Binding-site contacts:
Ligand atom N2 contacts residue SER745 of chain 1.A at 2.9 Å (h-bond).
Ligand atom C7 contacts residue LYS484 of chain 1.A at 3.9 Å.
Ligand atom C12 contacts residue PHE486 of chain 1.A at 3.9 Å (hydrophobic).
Ligand atom C11 contacts residue SER720 of chain 1.D at 3.8 Å.
Ligand atom C4 contacts residue LYS721 of chain 1.D at 3.8 Å.
Ligand atom C10 contacts residue SER720 of chain 1.D at 3.8 Å.
Ligand atom C1 contacts residue PRO485 of chain 1.A at 3.6 Å (hydrophobic).
Ligand atom O3 contacts residue LYS754 of chain 1.A at 3.8 Å.
Ligand atom S2 contacts residue LYS754 of chain 1.A at 3.8 Å.
Ligand atom O2 contacts residue SER488 of chain 1.A at 2.6 Å (h-bond).
Ligand atom C2 contacts residue PRO485 of chain 1.A at 3.9 Å (hydrophobic).
Ligand atom C7 contacts residue ILE472 of chain 1.D at 3.7 Å (hydrophobic).
Ligand atom O2 contacts residue PRO485 of chain 1.A at 3.6 Å.
Ligand atom N3 contacts residue SER720 of chain 1.D at 3.5 Å (h-bond).
Ligand atom O3 contacts residue SER488 of chain 1.A at 3.7 Å.
Ligand atom O1 contacts residue SER488 of chain 1.A at 3.0 Å (h-bond).
Ligand atom C11 contacts residue MET487 of chain 1.A at 3.9 Å (hydrophobic).
Ligand atom C3 contacts residue GLY722 of chain 1.D at 3.9 Å.
Ligand atom C4 contacts residue GLY722 of chain 1.D at 3.1 Å.
Ligand atom CL contacts residue LEU750 of chain 1.A at 3.3 Å.
Ligand atom C14 contacts residue SER745 of chain 1.A at 3.3 Å.
Ligand atom O3 contacts residue MET487 of chain 1.A at 3.9 Å.
Ligand atom N2 contacts residue SER720 of chain 1.D at 3.7 Å.
Ligand atom C11 contacts residue PHE486 of chain 1.A at 3.9 Å (hydrophobic).
Ligand atom O2 contacts residue MET487 of chain 1.A at 3.2 Å.
Ligand atom O4 contacts residue LEU750 of chain 1.A at 3.7 Å.
Ligand atom C5 contacts residue ILE472 of chain 1.D at 3.7 Å (hydrophobic).
Ligand atom C10 contacts residue SER745 of chain 1.A at 3.5 Å.
Ligand atom C7 contacts residue LEU742 of chain 1.A at 3.3 Å (hydrophobic).
Ligand atom C8 contacts residue PRO485 of chain 1.A at 3.8 Å (hydrophobic).
Ligand atom S1 contacts residue SER488 of chain 1.A at 3.2 Å (h-bond).
Ligand atom C12 contacts residue SER720 of chain 1.D at 3.9 Å.
Ligand atom O4 contacts residue LYS754 of chain 1.A at 3.1 Å.
Ligand atom C9 contacts residue SER720 of chain 1.D at 3.9 Å.
Ligand atom C14 contacts residue SER720 of chain 1.D at 3.9 Å.
Ligand atom N1 contacts residue PRO485 of chain 1.A at 3.1 Å (h-bond).
Ligand atom C6 contacts residue SER745 of chain 1.A at 3.7 Å.
Ligand atom C3 contacts residue PRO485 of chain 1.D at 3.9 Å (hydrophobic).
Ligand atom CL contacts residue ASP751 of chain 1.A at 3.0 Å.
Ligand atom C5 contacts residue LEU742 of chain 1.A at 3.8 Å (hydrophobic).

Sequence of chain 1.D:
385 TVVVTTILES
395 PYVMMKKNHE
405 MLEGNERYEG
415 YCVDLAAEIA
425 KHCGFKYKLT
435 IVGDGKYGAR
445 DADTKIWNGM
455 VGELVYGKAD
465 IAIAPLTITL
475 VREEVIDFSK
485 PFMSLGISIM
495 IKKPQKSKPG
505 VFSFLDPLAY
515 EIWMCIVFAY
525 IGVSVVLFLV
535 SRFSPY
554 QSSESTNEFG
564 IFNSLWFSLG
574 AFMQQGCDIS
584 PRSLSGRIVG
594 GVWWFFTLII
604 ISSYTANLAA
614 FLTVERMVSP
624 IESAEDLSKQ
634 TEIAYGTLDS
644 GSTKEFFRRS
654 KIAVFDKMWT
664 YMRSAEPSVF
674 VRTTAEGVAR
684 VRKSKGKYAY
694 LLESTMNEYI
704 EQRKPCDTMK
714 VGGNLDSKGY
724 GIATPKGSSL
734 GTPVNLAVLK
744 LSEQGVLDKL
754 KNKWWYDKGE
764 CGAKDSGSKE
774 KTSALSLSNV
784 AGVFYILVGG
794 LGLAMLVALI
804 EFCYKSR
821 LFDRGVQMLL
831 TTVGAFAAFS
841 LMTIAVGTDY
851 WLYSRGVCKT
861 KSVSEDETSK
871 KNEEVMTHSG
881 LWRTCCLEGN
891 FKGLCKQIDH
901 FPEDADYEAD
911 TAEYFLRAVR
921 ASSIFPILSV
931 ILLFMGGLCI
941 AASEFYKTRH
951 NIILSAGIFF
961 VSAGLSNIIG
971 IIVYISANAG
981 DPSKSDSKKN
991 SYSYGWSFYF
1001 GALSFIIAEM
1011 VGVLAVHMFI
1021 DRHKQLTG

Sequence of chain 1.A:
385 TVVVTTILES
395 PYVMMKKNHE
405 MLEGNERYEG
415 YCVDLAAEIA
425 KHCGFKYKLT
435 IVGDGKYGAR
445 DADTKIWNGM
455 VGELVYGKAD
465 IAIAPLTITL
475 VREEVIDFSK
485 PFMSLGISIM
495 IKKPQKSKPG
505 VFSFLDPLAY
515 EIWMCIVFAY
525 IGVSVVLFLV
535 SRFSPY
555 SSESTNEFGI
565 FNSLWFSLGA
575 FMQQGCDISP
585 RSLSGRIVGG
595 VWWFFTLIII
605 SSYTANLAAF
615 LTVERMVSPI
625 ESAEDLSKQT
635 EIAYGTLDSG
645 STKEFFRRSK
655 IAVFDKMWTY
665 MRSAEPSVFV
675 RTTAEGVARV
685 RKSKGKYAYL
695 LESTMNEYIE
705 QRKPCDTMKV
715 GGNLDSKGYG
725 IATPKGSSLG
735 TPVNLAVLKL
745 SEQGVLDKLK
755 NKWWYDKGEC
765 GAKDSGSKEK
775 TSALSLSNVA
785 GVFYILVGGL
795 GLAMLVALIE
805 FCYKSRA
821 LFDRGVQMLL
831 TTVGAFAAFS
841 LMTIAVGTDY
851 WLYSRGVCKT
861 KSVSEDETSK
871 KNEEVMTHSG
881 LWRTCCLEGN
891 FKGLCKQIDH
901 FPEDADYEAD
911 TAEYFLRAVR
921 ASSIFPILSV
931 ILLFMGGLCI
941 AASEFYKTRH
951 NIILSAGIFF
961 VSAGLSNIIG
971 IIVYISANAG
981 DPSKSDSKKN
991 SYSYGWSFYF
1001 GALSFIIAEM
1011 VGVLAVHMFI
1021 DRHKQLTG

The small molecule below binds the protein below.
Small molecule (SMILES): NS(=O)(=O)c1cc2c(cc1Cl)N[C@H]([C@H]1C[C@H]3C=C[C@@H]1C3)NS2(=O)=O